Sequence of chain 1.A:
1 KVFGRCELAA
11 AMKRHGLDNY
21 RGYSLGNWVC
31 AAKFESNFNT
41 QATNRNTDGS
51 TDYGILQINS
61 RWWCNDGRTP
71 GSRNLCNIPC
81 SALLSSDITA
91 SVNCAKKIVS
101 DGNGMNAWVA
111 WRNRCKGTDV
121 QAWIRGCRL

Binding-site contacts:
Ligand atom O4 contacts residue PHE38 of chain 1.A at 3.6 Å.
Ligand atom C2 contacts residue HM61 of chain 1.C at 3.6 Å.
Ligand atom N1 contacts residue EU31 of chain 1.M at 2.5 Å.
Ligand atom O4 contacts residue ARG5 of chain 1.A at 3.9 Å.
Ligand atom C5 contacts residue TRP123 of chain 1.A at 3.9 Å (hydrophobic).
Ligand atom N1 contacts residue ARG5 of chain 1.A at 4.1 Å.
Ligand atom C6 contacts residue HM61 of chain 1.P at 3.5 Å.
Ligand atom C7 contacts residue PHE38 of chain 1.A at 4.4 Å (hydrophobic).
Ligand atom N4 contacts residue ALA122 of chain 1.A at 3.9 Å.
Ligand atom O4 contacts residue TRP123 of chain 1.A at 3.5 Å.
Ligand atom O1 contacts residue HM61 of chain 1.P at 2.9 Å (h-bond).
Ligand atom C2 contacts residue HM61 of chain 1.P at 3.8 Å.
Ligand atom O5 contacts residue TRP123 of chain 1.A at 4.1 Å.
Ligand atom N1 contacts residue HM61 of chain 1.C at 3.0 Å (h-bond).
Ligand atom C6 contacts residue ARG5 of chain 1.A at 3.7 Å.
Ligand atom O3 contacts residue EU31 of chain 1.M at 2.8 Å.
Ligand atom C8 contacts residue TRP123 of chain 1.A at 3.7 Å (hydrophobic).
Ligand atom C7 contacts residue EU31 of chain 1.M at 3.5 Å.
Ligand atom C10 contacts residue ALA122 of chain 1.A at 4.3 Å (hydrophobic).
Ligand atom C2 contacts residue EU31 of chain 1.M at 3.4 Å.
Ligand atom C6 contacts residue EU31 of chain 1.M at 3.4 Å.
Ligand atom C1 contacts residue HM61 of chain 1.P at 4.0 Å.
Ligand atom N1 contacts residue HM61 of chain 1.P at 3.1 Å (h-bond).
Ligand atom C9 contacts residue ALA122 of chain 1.A at 4.3 Å (hydrophobic).
Ligand atom C10 contacts residue TRP123 of chain 1.A at 3.2 Å (hydrophobic).
Ligand atom C7 contacts residue HM61 of chain 1.P at 3.7 Å.
Ligand atom O4 contacts residue LYS33 of chain 1.A at 3.5 Å.
Ligand atom C5 contacts residue ARG5 of chain 1.A at 3.8 Å.
Ligand atom O1 contacts residue HM61 of chain 1.C at 3.3 Å (h-bond).
Ligand atom O3 contacts residue HM61 of chain 1.P at 3.4 Å (h-bond).
Ligand atom C7 contacts residue LYS33 of chain 1.A at 4.3 Å.
Ligand atom O1 contacts residue EU31 of chain 1.M at 2.6 Å.
Ligand atom C7 contacts residue HM61 of chain 1.C at 3.9 Å.
Ligand atom C1 contacts residue HM61 of chain 1.C at 3.6 Å.
Ligand atom C1 contacts residue EU31 of chain 1.M at 3.4 Å.
Ligand atom C9 contacts residue TRP123 of chain 1.A at 3.9 Å (hydrophobic).
Ligand atom O3 contacts residue HM61 of chain 1.C at 3.3 Å (h-bond).
Ligand atom C7 contacts residue ARG5 of chain 1.A at 3.8 Å.
Ligand atom O3 contacts residue ARG5 of chain 1.A at 4.2 Å.
Ligand atom C6 contacts residue HM61 of chain 1.C at 3.7 Å.

The small molecule below binds the protein below.
Small molecule (SMILES): O=C(O)c1cc(-n2cc(CO)nn2)cc(C(=O)O)n1